Sequence of chain 1.A:
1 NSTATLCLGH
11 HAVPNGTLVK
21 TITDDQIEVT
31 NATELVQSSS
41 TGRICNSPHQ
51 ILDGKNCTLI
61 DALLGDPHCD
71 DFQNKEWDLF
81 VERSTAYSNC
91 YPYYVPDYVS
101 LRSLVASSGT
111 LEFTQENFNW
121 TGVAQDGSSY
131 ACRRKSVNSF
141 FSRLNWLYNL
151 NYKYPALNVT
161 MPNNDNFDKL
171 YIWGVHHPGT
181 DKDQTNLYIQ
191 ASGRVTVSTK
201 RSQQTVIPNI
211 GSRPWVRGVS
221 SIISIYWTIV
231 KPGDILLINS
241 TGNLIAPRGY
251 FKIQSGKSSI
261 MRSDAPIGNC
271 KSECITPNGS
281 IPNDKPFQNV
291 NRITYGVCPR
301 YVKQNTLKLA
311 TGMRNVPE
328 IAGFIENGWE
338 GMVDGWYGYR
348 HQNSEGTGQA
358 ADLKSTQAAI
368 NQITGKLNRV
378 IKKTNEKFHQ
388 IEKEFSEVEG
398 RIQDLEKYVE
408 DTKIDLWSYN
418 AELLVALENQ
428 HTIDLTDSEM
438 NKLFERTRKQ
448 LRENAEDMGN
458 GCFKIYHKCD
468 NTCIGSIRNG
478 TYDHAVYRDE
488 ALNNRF

Binding-site contacts:
Ligand atom O7 contacts residue THR241 of chain 1.C at 3.3 Å (h-bond).
Ligand atom C7 contacts residue SER240 of chain 1.C at 4.0 Å.
Ligand atom C8 contacts residue ASN239 of chain 1.C at 3.4 Å.
Ligand atom O5 contacts residue ALA156 of chain 1.C at 3.9 Å.
Ligand atom C7 contacts residue NAG1 of chain 1.I at 4.1 Å.
Ligand atom C3 contacts residue ASN239 of chain 1.C at 3.9 Å.
Ligand atom C1 contacts residue ASN158 of chain 1.C at 4.2 Å.
Ligand atom O5 contacts residue ASN239 of chain 1.C at 2.4 Å (h-bond).
Ligand atom C1 contacts residue LEU157 of chain 1.C at 3.8 Å (hydrophobic).
Ligand atom O7 contacts residue NAG1 of chain 1.I at 3.9 Å.
Ligand atom O7 contacts residue ASN239 of chain 1.C at 3.3 Å.
Ligand atom C4 contacts residue ALA156 of chain 1.C at 3.7 Å (hydrophobic).
Ligand atom C8 contacts residue ARG194 of chain 1.C at 3.2 Å.
Ligand atom O5 contacts residue LEU157 of chain 1.C at 3.6 Å.
Ligand atom C7 contacts residue ASN239 of chain 1.C at 3.1 Å.
Ligand atom C8 contacts residue ILE210 of chain 1.A at 3.3 Å (hydrophobic).
Ligand atom C5 contacts residue ASN239 of chain 1.C at 3.6 Å.
Ligand atom N2 contacts residue ASN239 of chain 1.C at 2.7 Å (h-bond).
Ligand atom O7 contacts residue THR180 of chain 1.A at 4.1 Å.
Ligand atom C8 contacts residue THR196 of chain 1.C at 4.2 Å.
Ligand atom O3 contacts residue THR241 of chain 1.C at 3.7 Å.
Ligand atom C1 contacts residue ASN239 of chain 1.C at 1.5 Å.
Ligand atom N2 contacts residue ARG194 of chain 1.C at 3.8 Å.
Ligand atom C8 contacts residue NAG1 of chain 1.I at 3.9 Å.
Ligand atom O3 contacts residue ARG194 of chain 1.C at 3.3 Å (salt-bridge).
Ligand atom C2 contacts residue ASN239 of chain 1.C at 2.6 Å.
Ligand atom O5 contacts residue ASN158 of chain 1.C at 3.3 Å.
Ligand atom C7 contacts residue THR241 of chain 1.C at 4.1 Å.
Ligand atom O3 contacts residue ALA156 of chain 1.C at 3.9 Å.
Ligand atom O6 contacts residue ASN158 of chain 1.C at 3.9 Å.
Ligand atom C7 contacts residue ARG194 of chain 1.C at 3.6 Å.
Ligand atom C6 contacts residue ASN158 of chain 1.C at 3.9 Å.
Ligand atom C2 contacts residue ALA156 of chain 1.C at 4.2 Å (hydrophobic).
Ligand atom C3 contacts residue ALA156 of chain 1.C at 4.1 Å (hydrophobic).
Ligand atom O6 contacts residue ALA156 of chain 1.C at 3.7 Å.
Ligand atom C6 contacts residue NAG1 of chain 1.I at 3.5 Å.
Ligand atom O6 contacts residue ASP181 of chain 1.A at 3.7 Å.
Ligand atom O7 contacts residue SER240 of chain 1.C at 3.0 Å (h-bond).
Ligand atom C5 contacts residue NAG1 of chain 1.I at 3.9 Å.
Ligand atom O7 contacts residue ARG194 of chain 1.C at 4.0 Å.

Sequence of chain 1.C:
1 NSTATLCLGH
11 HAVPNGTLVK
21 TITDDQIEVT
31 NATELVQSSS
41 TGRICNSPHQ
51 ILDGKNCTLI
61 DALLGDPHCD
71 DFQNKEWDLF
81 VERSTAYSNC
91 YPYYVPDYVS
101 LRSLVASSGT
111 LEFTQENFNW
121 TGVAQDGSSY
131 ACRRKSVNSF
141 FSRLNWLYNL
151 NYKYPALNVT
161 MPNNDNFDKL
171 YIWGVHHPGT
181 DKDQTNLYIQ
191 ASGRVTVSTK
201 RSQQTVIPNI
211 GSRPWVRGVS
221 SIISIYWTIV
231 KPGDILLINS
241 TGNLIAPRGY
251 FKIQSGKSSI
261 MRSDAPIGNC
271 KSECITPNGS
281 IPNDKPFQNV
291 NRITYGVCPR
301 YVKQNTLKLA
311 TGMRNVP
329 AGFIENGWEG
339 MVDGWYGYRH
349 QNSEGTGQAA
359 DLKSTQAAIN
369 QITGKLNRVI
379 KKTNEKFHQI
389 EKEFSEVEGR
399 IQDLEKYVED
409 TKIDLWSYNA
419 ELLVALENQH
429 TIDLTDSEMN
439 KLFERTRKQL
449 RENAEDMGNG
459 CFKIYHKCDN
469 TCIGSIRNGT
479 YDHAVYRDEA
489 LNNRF

This small molecule binds to this protein.
Small molecule (SMILES): CC(=O)N[C@H]1[C@H](O[C@H]2[C@H](O)[C@@H](NC(C)=O)CO[C@@H]2CO)O[C@H](CO)[C@@H](O)[C@@H]1O